The protein below binds the small molecule below.
Small molecule (SMILES): Nc1nc2c(ncn2[C@H]2CC[C@@H](CO[P](=O)(O)O[P](=O)(O)OP(=O)(O)O)O2)c(=O)[nH]1

Binding-site contacts:
Ligand atom N2 contacts residue ARG270 of chain 1.B at 3.4 Å.
Ligand atom O3G contacts residue MG1 of chain 1.J at 3.4 Å.
Ligand atom O3G contacts residue VAL196 of chain 1.B at 3.5 Å.
Ligand atom O2G contacts residue ARG157 of chain 1.B at 2.8 Å (salt-bridge).
Ligand atom C1' contacts residue TYR258 of chain 1.B at 3.4 Å (hydrophobic).
Ligand atom O2B contacts residue ASP198 of chain 1.B at 3.8 Å.
Ligand atom O1A contacts residue ASP200 of chain 1.B at 2.7 Å (salt-bridge).
Ligand atom C5' contacts residue ASP200 of chain 1.B at 3.4 Å.
Ligand atom PG contacts residue GLY197 of chain 1.B at 3.5 Å.
Ligand atom O2B contacts residue SER188 of chain 1.B at 3.1 Å (h-bond).
Ligand atom O5' contacts residue MG1 of chain 1.K at 3.7 Å.
Ligand atom O1B contacts residue ARG191 of chain 1.B at 2.7 Å (salt-bridge).
Ligand atom C2' contacts residue GLY261 of chain 1.B at 3.8 Å.
Ligand atom O1G contacts residue GLY197 of chain 1.B at 3.8 Å.
Ligand atom O2G contacts residue ARG35 of chain 1.B at 3.5 Å (salt-bridge).
Ligand atom O6 contacts residue LYS263 of chain 1.B at 3.2 Å.
Ligand atom O3G contacts residue ARG157 of chain 1.B at 3.1 Å (salt-bridge).
Ligand atom O1A contacts residue MG1 of chain 1.K at 2.6 Å.
Ligand atom O2B contacts residue GLY187 of chain 1.B at 3.6 Å.
Ligand atom C3' contacts residue LEU259 of chain 1.B at 3.6 Å (hydrophobic).
Ligand atom O1G contacts residue MG1 of chain 1.J at 2.6 Å.
Ligand atom O1G contacts residue ASP198 of chain 1.B at 2.7 Å (salt-bridge).
Ligand atom O3G contacts residue SER188 of chain 1.B at 2.4 Å (h-bond).
Ligand atom O2B contacts residue ASP200 of chain 1.B at 2.8 Å (salt-bridge).
Ligand atom PG contacts residue MG1 of chain 1.J at 3.4 Å.
Ligand atom O1A contacts residue ASP198 of chain 1.B at 2.8 Å (salt-bridge).
Ligand atom C2' contacts residue TYR258 of chain 1.B at 3.5 Å (hydrophobic).
Ligand atom C5 contacts residue LYS263 of chain 1.B at 3.8 Å.
Ligand atom N7 contacts residue LYS263 of chain 1.B at 3.8 Å.
Ligand atom O3B contacts residue SER188 of chain 1.B at 3.6 Å (h-bond).
Ligand atom N3 contacts residue TYR258 of chain 1.B at 3.7 Å.
Ligand atom PA contacts residue MG1 of chain 1.K at 3.2 Å.
Ligand atom O1A contacts residue MG1 of chain 1.J at 3.3 Å.
Ligand atom O3G contacts residue GLY197 of chain 1.B at 2.9 Å (h-bond).
Ligand atom O1B contacts residue SER188 of chain 1.B at 3.7 Å.
Ligand atom C4' contacts residue LEU259 of chain 1.B at 3.3 Å (hydrophobic).
Ligand atom PG contacts residue SER188 of chain 1.B at 3.4 Å.
Ligand atom O2B contacts residue MG1 of chain 1.J at 2.2 Å.
Ligand atom O2A contacts residue MG1 of chain 1.K at 3.1 Å.
Ligand atom PB contacts residue MG1 of chain 1.J at 3.6 Å.

Sequence of chain 1.B:
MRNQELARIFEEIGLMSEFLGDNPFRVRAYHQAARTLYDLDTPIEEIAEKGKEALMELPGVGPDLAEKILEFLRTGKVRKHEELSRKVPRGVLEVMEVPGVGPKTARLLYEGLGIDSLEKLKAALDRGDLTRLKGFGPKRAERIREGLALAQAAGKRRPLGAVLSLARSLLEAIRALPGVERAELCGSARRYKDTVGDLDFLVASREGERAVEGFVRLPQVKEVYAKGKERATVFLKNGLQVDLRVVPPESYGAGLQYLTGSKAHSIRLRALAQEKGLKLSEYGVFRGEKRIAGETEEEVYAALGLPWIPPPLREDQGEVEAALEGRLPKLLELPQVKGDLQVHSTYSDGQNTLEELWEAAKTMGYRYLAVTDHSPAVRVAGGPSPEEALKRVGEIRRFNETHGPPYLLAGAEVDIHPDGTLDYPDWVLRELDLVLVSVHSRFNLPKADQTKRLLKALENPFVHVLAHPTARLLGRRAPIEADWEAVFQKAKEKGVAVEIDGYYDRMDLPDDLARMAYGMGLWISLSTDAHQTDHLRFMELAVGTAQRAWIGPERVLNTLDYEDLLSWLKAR